Binding-site contacts:
Ligand atom C3 contacts residue 3ZQ1 of chain 1.F at 0.4 Å.
Ligand atom C2 contacts residue 3ZQ1 of chain 1.F at 0.6 Å.
Ligand atom C1 contacts residue ASP105 of chain 1.A at 2.5 Å.
Ligand atom C5 contacts residue TYR215 of chain 1.A at 3.5 Å (hydrophobic).
Ligand atom C3 contacts residue HIS273 of chain 1.A at 4.4 Å.
Ligand atom C2 contacts residue HIS153 of chain 1.A at 3.7 Å.
Ligand atom O8 contacts residue ASP105 of chain 1.A at 3.5 Å (salt-bridge).
Ligand atom C4 contacts residue TRP109 of chain 1.A at 3.9 Å (hydrophobic).
Ligand atom C1 contacts residue 3ZQ1 of chain 1.F at 0.5 Å.
Ligand atom C5 contacts residue ILE106 of chain 1.A at 4.0 Å (hydrophobic).
Ligand atom O8 contacts residue 3ZQ1 of chain 1.F at 0.9 Å (h-bond).
Ligand atom C6 contacts residue 3ZQ1 of chain 1.F at 0.8 Å.
Ligand atom C6 contacts residue TYR215 of chain 1.A at 3.9 Å (hydrophobic).
Ligand atom C6 contacts residue HIS273 of chain 1.A at 3.9 Å.
Ligand atom O8 contacts residue ILE106 of chain 1.A at 4.3 Å.
Ligand atom C4 contacts residue ALA130 of chain 1.A at 4.0 Å (hydrophobic).
Ligand atom C4 contacts residue HIS153 of chain 1.A at 4.4 Å.
Ligand atom C3 contacts residue ALA130 of chain 1.A at 4.2 Å (hydrophobic).
Ligand atom C1 contacts residue HIS153 of chain 1.A at 3.8 Å.
Ligand atom C4 contacts residue ASP105 of chain 1.A at 3.0 Å.
Ligand atom C1 contacts residue HIS273 of chain 1.A at 3.5 Å.
Ligand atom C3 contacts residue GLN129 of chain 1.A at 4.2 Å.
Ligand atom C4 contacts residue 3ZQ1 of chain 1.F at 0.7 Å.
Ligand atom C5 contacts residue TRP109 of chain 1.A at 4.2 Å (hydrophobic).
Ligand atom O8 contacts residue HIS153 of chain 1.A at 2.9 Å (h-bond).
Ligand atom C6 contacts residue ASP105 of chain 1.A at 1.4 Å.
Ligand atom C3 contacts residue ASP105 of chain 1.A at 3.2 Å.
Ligand atom O8 contacts residue TRP109 of chain 1.A at 4.3 Å.
Ligand atom C4 contacts residue PHE154 of chain 1.A at 3.6 Å (hydrophobic).
Ligand atom C5 contacts residue HIS153 of chain 1.A at 4.0 Å.
Ligand atom C5 contacts residue 3ZQ1 of chain 1.F at 1.0 Å.
Ligand atom O8 contacts residue PHE154 of chain 1.A at 3.5 Å.
Ligand atom C2 contacts residue ASP105 of chain 1.A at 3.4 Å.
Ligand atom C2 contacts residue HIS273 of chain 1.A at 4.0 Å.
Ligand atom C5 contacts residue PHE154 of chain 1.A at 4.2 Å (hydrophobic).
Ligand atom C5 contacts residue ASP105 of chain 1.A at 2.3 Å.
Ligand atom C6 contacts residue HIS153 of chain 1.A at 4.3 Å.
Ligand atom C3 contacts residue PHE154 of chain 1.A at 4.3 Å (hydrophobic).
Ligand atom O8 contacts residue TYR215 of chain 1.A at 2.6 Å (h-bond).
Ligand atom C3 contacts residue PRO131 of chain 1.A at 4.3 Å (hydrophobic).

This small molecule binds to this protein.
Small molecule (SMILES): O[C@@H]1CCCC[C@H]1O

Sequence of chain 1.A:
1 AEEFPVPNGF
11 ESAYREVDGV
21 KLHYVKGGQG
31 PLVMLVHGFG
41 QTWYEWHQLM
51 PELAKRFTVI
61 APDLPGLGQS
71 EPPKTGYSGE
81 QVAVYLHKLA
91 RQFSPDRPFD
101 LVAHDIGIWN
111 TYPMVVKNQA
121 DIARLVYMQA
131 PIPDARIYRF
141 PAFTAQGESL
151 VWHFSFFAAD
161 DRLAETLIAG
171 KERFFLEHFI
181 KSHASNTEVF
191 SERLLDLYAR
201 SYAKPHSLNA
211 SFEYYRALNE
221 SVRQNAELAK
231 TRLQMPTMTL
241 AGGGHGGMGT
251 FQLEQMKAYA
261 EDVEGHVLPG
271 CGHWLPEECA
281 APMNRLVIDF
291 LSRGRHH